Sequence of chain 1.A:
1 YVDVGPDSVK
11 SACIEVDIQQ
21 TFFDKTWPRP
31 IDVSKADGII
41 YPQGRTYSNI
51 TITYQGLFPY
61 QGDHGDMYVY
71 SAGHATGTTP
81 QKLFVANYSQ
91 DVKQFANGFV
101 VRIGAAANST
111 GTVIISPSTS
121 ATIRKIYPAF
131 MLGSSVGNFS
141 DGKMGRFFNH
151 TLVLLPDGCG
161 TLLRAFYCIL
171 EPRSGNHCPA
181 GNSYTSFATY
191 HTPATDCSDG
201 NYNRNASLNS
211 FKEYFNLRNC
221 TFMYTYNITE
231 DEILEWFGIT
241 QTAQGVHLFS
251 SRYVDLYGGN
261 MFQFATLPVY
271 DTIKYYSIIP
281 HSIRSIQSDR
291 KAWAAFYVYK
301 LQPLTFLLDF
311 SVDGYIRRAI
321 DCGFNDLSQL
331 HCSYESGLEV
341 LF

Binding-site contacts:
Ligand atom C4 contacts residue ASN227 of chain 1.A at 4.2 Å.
Ligand atom C3 contacts residue ASN227 of chain 1.A at 3.8 Å.
Ligand atom O5 contacts residue ASN227 of chain 1.A at 2.4 Å (h-bond).
Ligand atom C7 contacts residue ASN227 of chain 1.A at 3.3 Å.
Ligand atom O6 contacts residue ARG204 of chain 1.A at 4.1 Å.
Ligand atom C5 contacts residue ARG204 of chain 1.A at 3.7 Å.
Ligand atom C2 contacts residue ASN227 of chain 1.A at 2.4 Å.
Ligand atom C5 contacts residue ASN227 of chain 1.A at 3.7 Å.
Ligand atom C1 contacts residue ASN227 of chain 1.A at 1.4 Å.
Ligand atom C8 contacts residue ASN227 of chain 1.A at 4.4 Å.
Ligand atom N2 contacts residue ASN227 of chain 1.A at 2.8 Å (h-bond).
Ligand atom O7 contacts residue ASN227 of chain 1.A at 3.4 Å (h-bond).
Ligand atom C1 contacts residue ARG204 of chain 1.A at 4.2 Å.
Ligand atom O5 contacts residue ARG204 of chain 1.A at 3.5 Å (salt-bridge).
Ligand atom C6 contacts residue ARG204 of chain 1.A at 3.4 Å.

The small molecule below binds the protein below.
Small molecule (SMILES): CC(=O)N[C@@H]1[C@@H](O)[C@H](O)[C@@H](CO)O[C@H]1O